Sequence of chain 1.B:
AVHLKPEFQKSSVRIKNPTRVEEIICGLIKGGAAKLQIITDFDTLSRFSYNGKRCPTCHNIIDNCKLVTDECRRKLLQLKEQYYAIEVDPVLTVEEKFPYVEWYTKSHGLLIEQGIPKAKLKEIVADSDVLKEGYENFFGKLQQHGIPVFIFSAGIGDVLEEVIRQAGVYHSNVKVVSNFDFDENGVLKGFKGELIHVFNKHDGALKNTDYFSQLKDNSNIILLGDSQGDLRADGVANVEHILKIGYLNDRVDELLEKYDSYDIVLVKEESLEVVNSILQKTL

A protein and the small-molecule ligand that binds it are described below.
Small molecule (SMILES): O=S(=O)(O)CCN1CCN(CCS(=O)(=O)O)CC1

Binding-site contacts:
Ligand atom O1' contacts residue GLN294 of chain 1.B at 3.2 Å (h-bond).
Ligand atom C4' contacts residue LEU297 of chain 1.B at 3.7 Å (hydrophobic).
Ligand atom N1 contacts residue LEU297 of chain 1.B at 3.5 Å (h-bond).
Ligand atom O3 contacts residue LEU297 of chain 1.B at 4.2 Å.
Ligand atom C2' contacts residue GLN294 of chain 1.B at 4.4 Å.
Ligand atom C4 contacts residue LEU297 of chain 1.B at 3.4 Å (hydrophobic).
Ligand atom O3' contacts residue GLN294 of chain 1.B at 3.6 Å (h-bond).
Ligand atom C1' contacts residue GLN294 of chain 1.B at 3.3 Å.
Ligand atom C4 contacts residue LYS295 of chain 1.B at 3.9 Å.
Ligand atom C3' contacts residue LEU297 of chain 1.B at 3.5 Å (hydrophobic).
Ligand atom S1' contacts residue LYS295 of chain 1.B at 4.4 Å.
Ligand atom N1' contacts residue LYS295 of chain 1.B at 4.4 Å.
Ligand atom O1' contacts residue LYS295 of chain 1.B at 3.5 Å.
Ligand atom C3' contacts residue LYS295 of chain 1.B at 3.2 Å.
Ligand atom S1' contacts residue GLN294 of chain 1.B at 3.8 Å.
Ligand atom C3' contacts residue GLN294 of chain 1.B at 4.0 Å.
Ligand atom C4 contacts residue THR296 of chain 1.B at 4.0 Å.
Ligand atom O2' contacts residue LYS295 of chain 1.B at 4.4 Å.
Ligand atom N1' contacts residue LEU297 of chain 1.B at 4.3 Å.
Ligand atom C3 contacts residue LEU297 of chain 1.B at 3.2 Å (hydrophobic).